Sequence of chain 1.A:
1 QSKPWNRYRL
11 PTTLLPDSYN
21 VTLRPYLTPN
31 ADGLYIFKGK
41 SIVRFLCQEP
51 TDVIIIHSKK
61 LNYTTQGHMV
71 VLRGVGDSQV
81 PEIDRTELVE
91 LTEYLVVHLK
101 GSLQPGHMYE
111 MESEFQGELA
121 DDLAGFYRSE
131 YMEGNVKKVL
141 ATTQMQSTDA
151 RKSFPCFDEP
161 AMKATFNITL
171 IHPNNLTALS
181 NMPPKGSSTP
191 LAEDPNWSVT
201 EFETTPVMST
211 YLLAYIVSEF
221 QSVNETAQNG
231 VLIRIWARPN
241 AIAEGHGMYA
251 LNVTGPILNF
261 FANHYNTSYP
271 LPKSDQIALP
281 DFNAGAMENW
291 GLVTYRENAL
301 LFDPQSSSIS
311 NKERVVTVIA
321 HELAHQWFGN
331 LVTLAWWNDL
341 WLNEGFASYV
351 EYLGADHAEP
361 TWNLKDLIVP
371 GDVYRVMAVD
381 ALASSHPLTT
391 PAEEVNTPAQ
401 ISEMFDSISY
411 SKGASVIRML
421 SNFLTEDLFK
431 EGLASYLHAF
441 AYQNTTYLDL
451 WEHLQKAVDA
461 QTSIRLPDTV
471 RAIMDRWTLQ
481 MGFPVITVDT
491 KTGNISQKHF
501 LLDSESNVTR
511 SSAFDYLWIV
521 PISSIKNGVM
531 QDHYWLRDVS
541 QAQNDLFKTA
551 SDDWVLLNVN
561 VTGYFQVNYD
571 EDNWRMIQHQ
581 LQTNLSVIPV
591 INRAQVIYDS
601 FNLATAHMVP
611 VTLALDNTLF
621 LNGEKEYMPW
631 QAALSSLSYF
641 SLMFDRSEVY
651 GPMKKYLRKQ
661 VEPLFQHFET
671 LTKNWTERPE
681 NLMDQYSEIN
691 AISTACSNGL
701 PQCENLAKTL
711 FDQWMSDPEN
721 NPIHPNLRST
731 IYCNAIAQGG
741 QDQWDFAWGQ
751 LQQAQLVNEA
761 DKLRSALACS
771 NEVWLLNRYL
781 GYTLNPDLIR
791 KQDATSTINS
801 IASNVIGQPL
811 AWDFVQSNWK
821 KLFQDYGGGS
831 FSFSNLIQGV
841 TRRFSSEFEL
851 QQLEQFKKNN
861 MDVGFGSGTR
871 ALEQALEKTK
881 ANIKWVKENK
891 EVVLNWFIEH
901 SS

Binding-site contacts:
Ligand atom O5 contacts residue ASN62 of chain 1.A at 2.3 Å (h-bond).
Ligand atom C8 contacts residue LEU34 of chain 1.A at 4.4 Å (hydrophobic).
Ligand atom O7 contacts residue ASN62 of chain 1.A at 3.2 Å (h-bond).
Ligand atom N2 contacts residue ASN62 of chain 1.A at 3.0 Å (h-bond).
Ligand atom C7 contacts residue GLN116 of chain 1.A at 4.0 Å.
Ligand atom C8 contacts residue GLU118 of chain 1.A at 3.5 Å.
Ligand atom C2 contacts residue ASN62 of chain 1.A at 2.4 Å.
Ligand atom C1 contacts residue ASN62 of chain 1.A at 1.4 Å.
Ligand atom C4 contacts residue ASN62 of chain 1.A at 4.2 Å.
Ligand atom C5 contacts residue ASN62 of chain 1.A at 3.6 Å.
Ligand atom C8 contacts residue ILE36 of chain 1.A at 4.0 Å (hydrophobic).
Ligand atom C8 contacts residue GLY117 of chain 1.A at 3.4 Å.
Ligand atom O3 contacts residue LEU34 of chain 1.A at 4.2 Å.
Ligand atom C3 contacts residue ASN62 of chain 1.A at 3.8 Å.
Ligand atom O7 contacts residue GLN116 of chain 1.A at 2.9 Å (h-bond).
Ligand atom C7 contacts residue ASN62 of chain 1.A at 3.3 Å.

The small molecule below binds the protein below.
Small molecule (SMILES): CC(=O)N[C@H]1[C@H](O[C@H]2[C@H](O)[C@@H](NC(C)=O)CO[C@@H]2CO)O[C@H](CO)[C@@H](O[C@@H]2O[C@H](CO)[C@@H](O)[C@H](O)[C@H]2NC(C)=O)[C@@H]1O